Sequence of chain 10.B:
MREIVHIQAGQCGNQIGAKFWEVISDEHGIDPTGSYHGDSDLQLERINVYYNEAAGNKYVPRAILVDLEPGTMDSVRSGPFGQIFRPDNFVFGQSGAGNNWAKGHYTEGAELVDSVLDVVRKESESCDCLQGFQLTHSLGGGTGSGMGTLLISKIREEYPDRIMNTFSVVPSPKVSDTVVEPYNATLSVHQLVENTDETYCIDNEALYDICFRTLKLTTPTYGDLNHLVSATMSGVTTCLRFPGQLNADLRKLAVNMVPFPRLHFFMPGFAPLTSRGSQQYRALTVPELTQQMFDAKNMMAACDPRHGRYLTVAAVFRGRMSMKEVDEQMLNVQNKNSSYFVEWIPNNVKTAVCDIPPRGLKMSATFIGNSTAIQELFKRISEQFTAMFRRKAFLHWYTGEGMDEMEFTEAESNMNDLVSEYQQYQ

Sequence of chain 8.B:
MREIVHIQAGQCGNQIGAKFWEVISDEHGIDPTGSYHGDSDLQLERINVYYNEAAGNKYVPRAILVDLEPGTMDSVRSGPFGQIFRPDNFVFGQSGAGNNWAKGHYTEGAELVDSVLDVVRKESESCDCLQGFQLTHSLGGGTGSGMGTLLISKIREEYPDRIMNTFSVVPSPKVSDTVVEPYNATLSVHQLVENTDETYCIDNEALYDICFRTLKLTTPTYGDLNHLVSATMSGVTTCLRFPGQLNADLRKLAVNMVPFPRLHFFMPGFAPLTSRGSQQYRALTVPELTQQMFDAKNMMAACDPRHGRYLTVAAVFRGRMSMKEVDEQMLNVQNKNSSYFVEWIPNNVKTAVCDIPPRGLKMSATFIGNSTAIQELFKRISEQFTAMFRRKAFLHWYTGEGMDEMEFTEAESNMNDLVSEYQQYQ

The protein below binds the small molecule below.
Small molecule (SMILES): CC[C@H](/C=C(/C)[C@@H]1C[C@@H](OC)C[C@H](O)C(C)(C)[C@@]2(O)O[C@@H](C[C@@H](OC)[C@H](O)C(=O)O1)C[C@@H](OC)[C@H]2O)CO

Binding-site contacts:
Ligand atom O3 contacts residue ARG306 of chain 8.B at 3.2 Å (salt-bridge).
Ligand atom C27 contacts residue PHE341 of chain 8.B at 4.0 Å (hydrophobic).
Ligand atom C8 contacts residue ASP118 of chain 10.B at 3.8 Å.
Ligand atom C11 contacts residue GLU125 of chain 10.B at 3.9 Å.
Ligand atom O11 contacts residue GLU125 of chain 10.B at 2.8 Å (salt-bridge).
Ligand atom O2 contacts residue ASP295 of chain 8.B at 2.8 Å (salt-bridge).
Ligand atom O24 contacts residue TYR310 of chain 8.B at 2.8 Å (h-bond).
Ligand atom C27 contacts residue PHE294 of chain 8.B at 4.1 Å (hydrophobic).
Ligand atom C1 contacts residue ASP295 of chain 8.B at 4.0 Å.
Ligand atom C16 contacts residue ARG306 of chain 8.B at 3.6 Å.
Ligand atom C7 contacts residue ASP118 of chain 10.B at 4.1 Å.
Ligand atom O7 contacts residue LYS297 of chain 8.B at 3.7 Å.
Ligand atom O91 contacts residue ASP295 of chain 8.B at 3.6 Å.
Ligand atom C7 contacts residue LYS297 of chain 8.B at 3.5 Å.
Ligand atom O1 contacts residue PHE294 of chain 8.B at 3.3 Å (h-bond).
Ligand atom C24 contacts residue TYR310 of chain 8.B at 3.6 Å (hydrophobic).
Ligand atom C26 contacts residue PHE294 of chain 8.B at 3.9 Å (hydrophobic).
Ligand atom O7 contacts residue ASP118 of chain 10.B at 3.6 Å.
Ligand atom C24 contacts residue PHE294 of chain 8.B at 3.5 Å (hydrophobic).
Ligand atom C22 contacts residue TYR340 of chain 8.B at 4.1 Å (hydrophobic).
Ligand atom C2 contacts residue ASP295 of chain 8.B at 3.4 Å.
Ligand atom O8 contacts residue ASP118 of chain 10.B at 2.7 Å (salt-bridge).
Ligand atom O1 contacts residue ALA296 of chain 8.B at 3.3 Å (h-bond).
Ligand atom C20 contacts residue PHE294 of chain 8.B at 3.9 Å (hydrophobic).
Ligand atom O24 contacts residue PHE294 of chain 8.B at 2.9 Å (h-bond).
Ligand atom C6 contacts residue LYS297 of chain 8.B at 2.9 Å.
Ligand atom C19 contacts residue LYS122 of chain 10.B at 3.8 Å.
Ligand atom C5 contacts residue LYS297 of chain 8.B at 3.7 Å.
Ligand atom C6 contacts residue ASP118 of chain 10.B at 3.2 Å.
Ligand atom C27 contacts residue VAL333 of chain 8.B at 3.8 Å (hydrophobic).
Ligand atom O2 contacts residue ARG306 of chain 8.B at 3.7 Å.
Ligand atom C26 contacts residue TYR310 of chain 8.B at 3.8 Å (hydrophobic).
Ligand atom C19 contacts residue GLU125 of chain 10.B at 3.7 Å.
Ligand atom C18 contacts residue ARG121 of chain 10.B at 4.1 Å.
Ligand atom C23 contacts residue PHE294 of chain 8.B at 3.6 Å (hydrophobic).
Ligand atom C10 contacts residue GLU125 of chain 10.B at 3.8 Å.
Ligand atom O1 contacts residue ASP295 of chain 8.B at 3.7 Å.
Ligand atom C17 contacts residue LYS122 of chain 10.B at 3.6 Å.
Ligand atom O2 contacts residue ALA296 of chain 8.B at 3.7 Å.
Ligand atom C18 contacts residue GLU125 of chain 10.B at 3.3 Å.